Binding-site contacts:
Ligand atom O6 contacts residue THR120 of chain 1.A at 3.2 Å (h-bond).
Ligand atom C8 contacts residue ILE156 of chain 1.A at 3.9 Å (hydrophobic).
Ligand atom C6 contacts residue THR120 of chain 1.A at 4.1 Å.
Ligand atom O6 contacts residue ASN118 of chain 1.A at 4.5 Å.
Ligand atom C5 contacts residue ASN118 of chain 1.A at 3.7 Å.
Ligand atom O6 contacts residue PRO122 of chain 1.A at 4.1 Å.
Ligand atom O7 contacts residue HIS220 of chain 1.A at 3.6 Å (h-bond).
Ligand atom C3 contacts residue ASN118 of chain 1.A at 3.8 Å.
Ligand atom O6 contacts residue GLY121 of chain 1.A at 4.2 Å.
Ligand atom C1 contacts residue THR120 of chain 1.A at 4.2 Å.
Ligand atom O7 contacts residue ASN118 of chain 1.A at 3.0 Å (h-bond).
Ligand atom O5 contacts residue THR120 of chain 1.A at 3.8 Å.
Ligand atom O7 contacts residue LEU161 of chain 1.A at 4.2 Å.
Ligand atom C7 contacts residue LEU161 of chain 1.A at 4.1 Å (hydrophobic).
Ligand atom C3 contacts residue THR120 of chain 1.A at 4.4 Å.
Ligand atom O5 contacts residue ASN118 of chain 1.A at 2.4 Å (h-bond).
Ligand atom N2 contacts residue ASN118 of chain 1.A at 2.8 Å (h-bond).
Ligand atom C8 contacts residue ASN118 of chain 1.A at 4.2 Å.
Ligand atom C8 contacts residue SER158 of chain 1.A at 3.5 Å.
Ligand atom C2 contacts residue ASN118 of chain 1.A at 2.4 Å.
Ligand atom C5 contacts residue THR120 of chain 1.A at 3.9 Å.
Ligand atom C8 contacts residue ARG157 of chain 1.A at 4.3 Å.
Ligand atom C1 contacts residue ASN118 of chain 1.A at 1.4 Å.
Ligand atom C8 contacts residue LEU161 of chain 1.A at 3.5 Å (hydrophobic).
Ligand atom C7 contacts residue ASN118 of chain 1.A at 3.1 Å.
Ligand atom C4 contacts residue ASN118 of chain 1.A at 4.2 Å.
Ligand atom C7 contacts residue ILE156 of chain 1.A at 4.2 Å (hydrophobic).
Ligand atom O7 contacts residue ILE156 of chain 1.A at 3.9 Å.

This protein binds this small molecule.
Small molecule (SMILES): CC(=O)N[C@@H]1[C@@H](O)[C@H](O)[C@@H](CO)O[C@H]1O

Sequence of chain 1.A:
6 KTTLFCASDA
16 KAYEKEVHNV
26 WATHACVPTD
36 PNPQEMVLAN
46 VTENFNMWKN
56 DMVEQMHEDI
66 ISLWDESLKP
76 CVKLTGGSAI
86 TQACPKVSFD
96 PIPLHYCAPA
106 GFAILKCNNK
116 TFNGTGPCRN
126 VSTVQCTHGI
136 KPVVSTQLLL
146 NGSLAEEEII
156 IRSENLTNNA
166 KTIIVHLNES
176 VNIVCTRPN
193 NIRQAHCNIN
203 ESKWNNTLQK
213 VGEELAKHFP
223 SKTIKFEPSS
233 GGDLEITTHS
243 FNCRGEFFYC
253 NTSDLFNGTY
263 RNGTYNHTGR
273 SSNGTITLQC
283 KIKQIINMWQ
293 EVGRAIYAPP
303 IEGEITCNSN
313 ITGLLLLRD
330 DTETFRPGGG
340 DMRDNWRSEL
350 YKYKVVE